The protein below binds the small molecule below.
Small molecule (SMILES): O=P(O)(O)OC[C@H]1O[C@](O)(COP(=O)(O)O)[C@@H](O)[C@@H]1O

Sequence of chain 1.A:
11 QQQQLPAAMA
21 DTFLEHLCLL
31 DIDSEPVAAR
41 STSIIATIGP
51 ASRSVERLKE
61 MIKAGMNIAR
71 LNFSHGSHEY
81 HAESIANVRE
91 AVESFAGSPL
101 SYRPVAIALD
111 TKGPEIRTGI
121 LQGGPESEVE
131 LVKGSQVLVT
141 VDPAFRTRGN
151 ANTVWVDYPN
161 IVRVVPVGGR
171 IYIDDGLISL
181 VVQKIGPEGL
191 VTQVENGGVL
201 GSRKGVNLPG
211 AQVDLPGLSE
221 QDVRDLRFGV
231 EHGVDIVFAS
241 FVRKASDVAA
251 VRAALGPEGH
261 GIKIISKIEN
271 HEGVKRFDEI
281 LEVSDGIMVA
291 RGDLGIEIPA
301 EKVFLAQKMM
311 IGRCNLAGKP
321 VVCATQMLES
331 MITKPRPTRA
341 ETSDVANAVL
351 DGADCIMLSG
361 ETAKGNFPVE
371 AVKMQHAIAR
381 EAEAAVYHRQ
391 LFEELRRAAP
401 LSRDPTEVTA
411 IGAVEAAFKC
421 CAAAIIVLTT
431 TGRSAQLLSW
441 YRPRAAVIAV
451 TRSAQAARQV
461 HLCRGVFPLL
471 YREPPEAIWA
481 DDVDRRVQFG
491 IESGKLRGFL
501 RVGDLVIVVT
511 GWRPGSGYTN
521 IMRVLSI

Binding-site contacts:
Ligand atom O3P contacts residue PRO514 of chain 1.A at 3.7 Å.
Ligand atom P2 contacts residue SER516 of chain 1.A at 3.6 Å.
Ligand atom P2 contacts residue THR429 of chain 1.A at 3.3 Å.
Ligand atom C6 contacts residue THR430 of chain 1.A at 3.7 Å.
Ligand atom O2 contacts residue GLY511 of chain 1.A at 3.5 Å (h-bond).
Ligand atom C4 contacts residue GLY515 of chain 1.A at 3.4 Å.
Ligand atom O6 contacts residue SER516 of chain 1.A at 3.6 Å.
Ligand atom O4P contacts residue SER516 of chain 1.A at 3.5 Å (h-bond).
Ligand atom O5P contacts residue SER434 of chain 1.A at 3.5 Å (h-bond).
Ligand atom O3 contacts residue ARG513 of chain 1.A at 3.4 Å (salt-bridge).
Ligand atom O5P contacts residue THR431 of chain 1.A at 3.8 Å.
Ligand atom P2 contacts residue SER434 of chain 1.A at 3.3 Å.
Ligand atom O5P contacts residue SER516 of chain 1.A at 2.8 Å (h-bond).
Ligand atom O3 contacts residue GLY511 of chain 1.A at 2.9 Å.
Ligand atom O6P contacts residue SER434 of chain 1.A at 2.3 Å (h-bond).
Ligand atom O5P contacts residue GLY517 of chain 1.A at 3.5 Å (h-bond).
Ligand atom C6 contacts residue THR429 of chain 1.A at 3.7 Å.
Ligand atom C3 contacts residue GLY515 of chain 1.A at 3.7 Å.
Ligand atom O6 contacts residue SER434 of chain 1.A at 3.8 Å.
Ligand atom O4 contacts residue TYR518 of chain 1.A at 3.4 Å (h-bond).
Ligand atom O2P contacts residue ARG486 of chain 1.A at 2.6 Å (salt-bridge).
Ligand atom O1P contacts residue TRP479 of chain 1.A at 2.7 Å (h-bond).
Ligand atom O6P contacts residue THR429 of chain 1.A at 2.4 Å (h-bond).
Ligand atom O4 contacts residue GLY515 of chain 1.A at 2.2 Å (h-bond).
Ligand atom C5 contacts residue GLY515 of chain 1.A at 3.7 Å.
Ligand atom C6 contacts residue LEU428 of chain 1.A at 3.6 Å (hydrophobic).
Ligand atom O4P contacts residue THR430 of chain 1.A at 2.9 Å (h-bond).
Ligand atom P1 contacts residue ARG486 of chain 1.A at 3.4 Å.
Ligand atom O2 contacts residue LEU428 of chain 1.A at 3.3 Å.
Ligand atom O4P contacts residue GLY432 of chain 1.A at 3.7 Å.
Ligand atom O4P contacts residue THR431 of chain 1.A at 2.6 Å (h-bond).
Ligand atom C1 contacts residue ARG486 of chain 1.A at 3.7 Å.
Ligand atom P2 contacts residue THR430 of chain 1.A at 3.7 Å.
Ligand atom O4P contacts residue THR429 of chain 1.A at 3.1 Å (h-bond).
Ligand atom C6 contacts residue THR519 of chain 1.A at 3.6 Å.
Ligand atom O1 contacts residue GLY515 of chain 1.A at 3.7 Å.
Ligand atom O3P contacts residue GLY515 of chain 1.A at 2.8 Å (h-bond).
Ligand atom O5 contacts residue LEU428 of chain 1.A at 3.5 Å (h-bond).
Ligand atom O6 contacts residue GLY517 of chain 1.A at 3.7 Å.
Ligand atom O1P contacts residue ARG486 of chain 1.A at 2.7 Å (salt-bridge).